Binding-site contacts:
Ligand atom C22 contacts residue ILE163 of chain 1.A at 3.5 Å (hydrophobic).
Ligand atom C32 contacts residue THR143 of chain 1.A at 3.1 Å.
Ligand atom C20 contacts residue LEU128 of chain 1.A at 3.6 Å (hydrophobic).
Ligand atom C34 contacts residue GLY165 of chain 1.A at 3.3 Å.
Ligand atom C18 contacts residue LEU128 of chain 1.A at 3.7 Å (hydrophobic).
Ligand atom O1 contacts residue HIS162 of chain 1.A at 2.7 Å (h-bond).
Ligand atom C20 contacts residue GLU72 of chain 1.A at 3.5 Å.
Ligand atom C32 contacts residue ALA145 of chain 1.A at 3.6 Å (hydrophobic).
Ligand atom O28 contacts residue CYS148 of chain 1.A at 2.6 Å (h-bond).
Ligand atom C20 contacts residue ARG40 of chain 1.A at 3.7 Å.
Ligand atom C34 contacts residue THR143 of chain 1.A at 2.9 Å.
Ligand atom O1 contacts residue GLY164 of chain 1.A at 2.8 Å.
Ligand atom C32 contacts residue LYS144 of chain 1.A at 3.7 Å.
Ligand atom N13 contacts residue SER129 of chain 1.A at 3.3 Å (h-bond).
Ligand atom C16 contacts residue SER129 of chain 1.A at 3.6 Å.
Ligand atom C19 contacts residue ARG40 of chain 1.A at 3.5 Å.
Ligand atom O14 contacts residue GLY165 of chain 1.A at 3.1 Å (h-bond).
Ligand atom C10 contacts residue GLY165 of chain 1.A at 3.6 Å.
Ligand atom C29 contacts residue CYS148 of chain 1.A at 3.2 Å (hydrophobic).
Ligand atom N24 contacts residue ILE163 of chain 1.A at 3.3 Å (h-bond).
Ligand atom C27 contacts residue CYS148 of chain 1.A at 1.8 Å (hydrophobic).
Ligand atom C1 contacts residue LEU128 of chain 1.A at 3.5 Å (hydrophobic).
Ligand atom C21 contacts residue LEU128 of chain 1.A at 3.4 Å (hydrophobic).
Ligand atom C12 contacts residue LEU128 of chain 1.A at 3.6 Å (hydrophobic).
Ligand atom N33 contacts residue LYS144 of chain 1.A at 3.6 Å.
Ligand atom N13 contacts residue LEU128 of chain 1.A at 3.7 Å.
Ligand atom N24 contacts residue CYS148 of chain 1.A at 3.2 Å (h-bond).
Ligand atom O28 contacts residue GLY146 of chain 1.A at 3.7 Å.
Ligand atom C15 contacts residue ILE163 of chain 1.A at 3.7 Å (hydrophobic).
Ligand atom N33 contacts residue THR143 of chain 1.A at 2.1 Å (h-bond).
Ligand atom C2 contacts residue LEU128 of chain 1.A at 3.2 Å (hydrophobic).
Ligand atom O1 contacts residue THR143 of chain 1.A at 2.9 Å (h-bond).
Ligand atom C22 contacts residue LEU128 of chain 1.A at 3.3 Å (hydrophobic).
Ligand atom C27 contacts residue HIS41 of chain 1.A at 3.2 Å.
Ligand atom C19 contacts residue LEU128 of chain 1.A at 3.4 Å (hydrophobic).
Ligand atom C34 contacts residue GLY164 of chain 1.A at 3.6 Å.
Ligand atom C21 contacts residue GLU72 of chain 1.A at 3.7 Å.
Ligand atom C26 contacts residue CYS148 of chain 1.A at 2.7 Å (hydrophobic).
Ligand atom C2 contacts residue GLY165 of chain 1.A at 3.4 Å.
Ligand atom O1 contacts residue GLY165 of chain 1.A at 2.9 Å (h-bond).

A small-molecule ligand and the protein it binds are described below.
Small molecule (SMILES): CC(C)COC(=O)N[C@@H](Cc1ccccc1)C(=O)N[C@H](CO)C[C@@H]1CCNC1=O

Sequence of chain 1.A:
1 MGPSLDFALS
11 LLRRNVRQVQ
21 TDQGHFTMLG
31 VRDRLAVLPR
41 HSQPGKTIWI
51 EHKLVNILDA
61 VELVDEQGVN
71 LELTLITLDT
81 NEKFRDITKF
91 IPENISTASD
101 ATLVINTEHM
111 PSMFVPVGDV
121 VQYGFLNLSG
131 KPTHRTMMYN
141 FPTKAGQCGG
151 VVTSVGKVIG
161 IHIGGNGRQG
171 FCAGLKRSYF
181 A